Binding-site contacts:
Ligand atom O3G contacts residue PRO184 of chain 1.RA at 3.4 Å.
Ligand atom O1A contacts residue LEU190 of chain 1.RA at 3.2 Å (h-bond).
Ligand atom O4' contacts residue ALA349 of chain 1.RA at 3.3 Å.
Ligand atom O3G contacts residue LYS188 of chain 1.RA at 3.8 Å.
Ligand atom O1A contacts residue GLY187 of chain 1.RA at 3.3 Å.
Ligand atom O3B contacts residue GLY185 of chain 1.RA at 3.8 Å.
Ligand atom S1G contacts residue ASP241 of chain 1.RA at 3.2 Å (salt-bridge).
Ligand atom C2 contacts residue HIS324 of chain 1.RA at 3.4 Å.
Ligand atom N3 contacts residue HIS324 of chain 1.RA at 3.0 Å (h-bond).
Ligand atom PA contacts residue LYS188 of chain 1.RA at 3.8 Å.
Ligand atom N3 contacts residue GLY348 of chain 1.RA at 3.0 Å (h-bond).
Ligand atom PA contacts residue THR189 of chain 1.RA at 3.7 Å.
Ligand atom C3' contacts residue LEU190 of chain 1.RA at 3.7 Å (hydrophobic).
Ligand atom C1' contacts residue GLY348 of chain 1.RA at 3.4 Å.
Ligand atom C2 contacts residue GLY348 of chain 1.RA at 3.8 Å.
Ligand atom O1A contacts residue LYS188 of chain 1.RA at 3.3 Å (salt-bridge).
Ligand atom O3A contacts residue THR189 of chain 1.RA at 3.7 Å.
Ligand atom O2' contacts residue LYS352 of chain 1.RA at 3.3 Å.
Ligand atom O1B contacts residue THR189 of chain 1.RA at 2.9 Å (h-bond).
Ligand atom O3A contacts residue LYS188 of chain 1.RA at 3.1 Å (salt-bridge).
Ligand atom N1 contacts residue ILE320 of chain 1.RA at 3.4 Å.
Ligand atom O5' contacts residue GLY187 of chain 1.RA at 3.8 Å.
Ligand atom C8 contacts residue GLY187 of chain 1.RA at 3.7 Å.
Ligand atom C4 contacts residue GLY348 of chain 1.RA at 3.5 Å.
Ligand atom C2 contacts residue ILE320 of chain 1.RA at 3.5 Å (hydrophobic).
Ligand atom PB contacts residue THR189 of chain 1.RA at 3.8 Å.
Ligand atom N9 contacts residue GLY348 of chain 1.RA at 3.6 Å.
Ligand atom N7 contacts residue GLY187 of chain 1.RA at 3.2 Å.
Ligand atom O2B contacts residue GLY185 of chain 1.RA at 3.2 Å.
Ligand atom O1A contacts residue THR189 of chain 1.RA at 2.9 Å (h-bond).
Ligand atom C4' contacts residue ALA349 of chain 1.RA at 3.8 Å (hydrophobic).
Ligand atom C6 contacts residue MET142 of chain 1.RA at 3.8 Å (hydrophobic).
Ligand atom O4' contacts residue GLY348 of chain 1.RA at 3.4 Å (h-bond).
Ligand atom N6 contacts residue ILE143 of chain 1.RA at 3.4 Å.
Ligand atom O3A contacts residue GLY187 of chain 1.RA at 3.7 Å.
Ligand atom O2A contacts residue THR189 of chain 1.RA at 3.2 Å (h-bond).
Ligand atom C8 contacts residue LEU190 of chain 1.RA at 3.6 Å (hydrophobic).
Ligand atom C2' contacts residue LEU190 of chain 1.RA at 3.9 Å (hydrophobic).
Ligand atom N7 contacts residue LEU190 of chain 1.RA at 3.7 Å.
Ligand atom O3B contacts residue LYS188 of chain 1.RA at 3.5 Å.

The protein below binds the small molecule below.
Small molecule (SMILES): Nc1ncnc2c1ncn2[C@@H]1O[C@H](COP(=O)(O)OP(=O)(O)OP(O)(O)=S)[C@@H](O)[C@H]1O

Sequence of chain 1.RA:
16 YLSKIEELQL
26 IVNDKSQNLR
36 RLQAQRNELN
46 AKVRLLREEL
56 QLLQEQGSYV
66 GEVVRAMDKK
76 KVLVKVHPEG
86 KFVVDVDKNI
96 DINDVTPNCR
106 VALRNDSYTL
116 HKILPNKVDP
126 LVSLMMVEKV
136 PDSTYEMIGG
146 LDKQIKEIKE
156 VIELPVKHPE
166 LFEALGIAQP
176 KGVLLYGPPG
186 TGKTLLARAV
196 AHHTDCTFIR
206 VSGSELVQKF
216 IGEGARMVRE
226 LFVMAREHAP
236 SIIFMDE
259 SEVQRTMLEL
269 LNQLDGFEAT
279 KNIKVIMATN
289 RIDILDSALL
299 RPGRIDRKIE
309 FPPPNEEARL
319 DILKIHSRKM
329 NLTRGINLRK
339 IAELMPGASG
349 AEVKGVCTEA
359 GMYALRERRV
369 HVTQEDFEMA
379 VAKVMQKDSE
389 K